The small molecule below binds the protein below.
Small molecule (SMILES): O=C(OC1CCOCC1)[C@H]1C[C@]2(CN1)C(=O)Nc1ccccc12

Binding-site contacts:
Ligand atom C8 contacts residue PHE112 of chain 1.A at 4.0 Å (hydrophobic).
Ligand atom C13 contacts residue ASP232 of chain 1.A at 3.7 Å.
Ligand atom C19 contacts residue ASP232 of chain 1.A at 3.8 Å.
Ligand atom O12 contacts residue TYR75 of chain 1.A at 3.8 Å.
Ligand atom C17 contacts residue GLN77 of chain 1.A at 4.1 Å.
Ligand atom N10 contacts residue ASP232 of chain 1.A at 3.0 Å (salt-bridge).
Ligand atom C5 contacts residue LEU34 of chain 1.A at 3.6 Å (hydrophobic).
Ligand atom C9 contacts residue GLY38 of chain 1.A at 3.4 Å.
Ligand atom O11 contacts residue GLY38 of chain 1.A at 4.0 Å.
Ligand atom O11 contacts residue ASP232 of chain 1.A at 3.1 Å (salt-bridge).
Ligand atom C18 contacts residue ASP232 of chain 1.A at 4.0 Å.
Ligand atom C7 contacts residue ASP36 of chain 1.A at 3.3 Å.
Ligand atom C4 contacts residue TYR75 of chain 1.A at 3.8 Å (hydrophobic).
Ligand atom C4 contacts residue ASP36 of chain 1.A at 3.6 Å.
Ligand atom C13 contacts residue GLY234 of chain 1.A at 3.4 Å.
Ligand atom C9 contacts residue ASP232 of chain 1.A at 4.0 Å.
Ligand atom C7 contacts residue ASP232 of chain 1.A at 4.0 Å.
Ligand atom C23 contacts residue GLY38 of chain 1.A at 3.8 Å.
Ligand atom C5 contacts residue PHE112 of chain 1.A at 4.2 Å (hydrophobic).
Ligand atom C20 contacts residue VAL336 of chain 1.A at 3.9 Å (hydrophobic).
Ligand atom C13 contacts residue ASP36 of chain 1.A at 3.3 Å.
Ligand atom C5 contacts residue TRP119 of chain 1.A at 4.0 Å (hydrophobic).
Ligand atom C19 contacts residue THR235 of chain 1.A at 4.1 Å.
Ligand atom C22 contacts residue TYR202 of chain 1.A at 4.0 Å (hydrophobic).
Ligand atom C7 contacts residue GLY38 of chain 1.A at 3.6 Å.
Ligand atom O21 contacts residue VAL336 of chain 1.A at 3.6 Å.
Ligand atom C2 contacts residue ASP36 of chain 1.A at 3.8 Å.
Ligand atom C23 contacts residue TYR202 of chain 1.A at 3.8 Å (hydrophobic).
Ligand atom C6 contacts residue GLN77 of chain 1.A at 4.0 Å.
Ligand atom N16 contacts residue GLN77 of chain 1.A at 3.5 Å (h-bond).
Ligand atom C17 contacts residue TYR75 of chain 1.A at 4.0 Å (hydrophobic).
Ligand atom O21 contacts residue ILE230 of chain 1.A at 3.3 Å.
Ligand atom C3 contacts residue ASP36 of chain 1.A at 3.8 Å.
Ligand atom N16 contacts residue TYR75 of chain 1.A at 3.7 Å.
Ligand atom N10 contacts residue ASP36 of chain 1.A at 2.6 Å (salt-bridge).
Ligand atom O12 contacts residue GLY38 of chain 1.A at 3.4 Å (h-bond).
Ligand atom C22 contacts residue ILE230 of chain 1.A at 3.8 Å (hydrophobic).
Ligand atom C3 contacts residue LEU34 of chain 1.A at 3.7 Å (hydrophobic).
Ligand atom C14 contacts residue TYR75 of chain 1.A at 3.9 Å (hydrophobic).
Ligand atom O15 contacts residue TYR75 of chain 1.A at 3.9 Å.

Sequence of chain 1.A:
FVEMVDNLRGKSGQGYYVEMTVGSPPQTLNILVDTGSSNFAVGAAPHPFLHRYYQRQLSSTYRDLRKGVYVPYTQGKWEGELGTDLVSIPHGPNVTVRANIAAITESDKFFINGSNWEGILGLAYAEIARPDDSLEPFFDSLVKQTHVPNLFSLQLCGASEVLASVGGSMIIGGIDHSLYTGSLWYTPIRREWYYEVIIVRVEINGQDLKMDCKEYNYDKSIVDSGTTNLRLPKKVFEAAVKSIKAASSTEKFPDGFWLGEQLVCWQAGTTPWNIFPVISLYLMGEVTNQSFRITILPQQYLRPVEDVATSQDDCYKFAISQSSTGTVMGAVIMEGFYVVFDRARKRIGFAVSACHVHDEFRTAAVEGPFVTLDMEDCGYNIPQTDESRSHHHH